Sequence of chain 39.B:
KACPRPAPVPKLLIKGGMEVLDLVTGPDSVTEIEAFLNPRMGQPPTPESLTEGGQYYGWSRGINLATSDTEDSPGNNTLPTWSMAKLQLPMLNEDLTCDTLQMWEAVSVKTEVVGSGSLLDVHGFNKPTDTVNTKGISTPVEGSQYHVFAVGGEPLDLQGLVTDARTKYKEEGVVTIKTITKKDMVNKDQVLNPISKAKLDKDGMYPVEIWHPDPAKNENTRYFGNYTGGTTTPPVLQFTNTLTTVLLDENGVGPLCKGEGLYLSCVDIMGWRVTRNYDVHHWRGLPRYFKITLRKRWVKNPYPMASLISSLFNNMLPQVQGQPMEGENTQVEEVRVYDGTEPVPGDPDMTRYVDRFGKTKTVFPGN

Sequence of chain 39.C:
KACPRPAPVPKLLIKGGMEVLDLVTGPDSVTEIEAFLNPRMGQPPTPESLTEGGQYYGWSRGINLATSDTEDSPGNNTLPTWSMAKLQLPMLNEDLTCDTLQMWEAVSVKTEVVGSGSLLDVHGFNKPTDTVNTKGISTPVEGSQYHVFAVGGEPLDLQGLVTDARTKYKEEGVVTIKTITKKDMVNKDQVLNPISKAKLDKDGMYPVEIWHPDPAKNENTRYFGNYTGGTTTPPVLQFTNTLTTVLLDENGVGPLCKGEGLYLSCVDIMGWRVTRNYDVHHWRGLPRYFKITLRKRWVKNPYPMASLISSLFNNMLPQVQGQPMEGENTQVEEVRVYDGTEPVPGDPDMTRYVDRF

The protein below binds the small molecule below.
Small molecule (SMILES): CC(=O)N[C@@H]1[C@@H](O[C@@H]2O[C@H](CO)[C@H](O)[C@H](O[C@]3(C(=O)O)C[C@H](O)[C@@H](NC(C)=O)[C@H]([C@H](O)[C@H](O)CO)O3)[C@H]2O)[C@H](O)[C@@H](CO[C@]2(C(=O)O)C[C@H](O)[C@@H](NC(C)=O)[C@H]([C@H](O)[C@H](O)CO)O2)O[C@H]1O

Binding-site contacts:
Ligand atom C5 contacts residue TYR72 of chain 39.B at 3.9 Å (hydrophobic).
Ligand atom C6 contacts residue ASN93 of chain 39.B at 3.2 Å.
Ligand atom C4 contacts residue HIS298 of chain 39.B at 3.4 Å.
Ligand atom C5 contacts residue ASN93 of chain 39.B at 4.3 Å.
Ligand atom O4 contacts residue HIS298 of chain 39.B at 2.9 Å (h-bond).
Ligand atom O4 contacts residue THR291 of chain 39.B at 3.1 Å.
Ligand atom O3 contacts residue VAL296 of chain 39.B at 4.0 Å.
Ligand atom O8 contacts residue TYR72 of chain 39.B at 3.4 Å (h-bond).
Ligand atom C3 contacts residue GLY78 of chain 39.B at 3.9 Å.
Ligand atom O3 contacts residue GLY78 of chain 39.B at 3.4 Å.
Ligand atom C1 contacts residue TYR72 of chain 39.B at 4.1 Å (hydrophobic).
Ligand atom O1A contacts residue GLY78 of chain 39.B at 4.0 Å.
Ligand atom O4 contacts residue GLY78 of chain 39.B at 3.0 Å.
Ligand atom O1B contacts residue ASN80 of chain 39.B at 4.3 Å.
Ligand atom C3 contacts residue GLY78 of chain 39.B at 4.1 Å.
Ligand atom C6 contacts residue TYR72 of chain 39.B at 4.0 Å (hydrophobic).
Ligand atom O8 contacts residue ARG77 of chain 39.B at 3.4 Å (salt-bridge).
Ligand atom C2 contacts residue GLY78 of chain 39.B at 4.1 Å.
Ligand atom O1B contacts residue SER89 of chain 39.B at 4.1 Å.
Ligand atom C3 contacts residue HIS298 of chain 39.B at 3.4 Å.
Ligand atom C11 contacts residue TYR72 of chain 39.B at 4.0 Å (hydrophobic).
Ligand atom C10 contacts residue TYR72 of chain 39.B at 4.1 Å (hydrophobic).
Ligand atom C3 contacts residue VAL296 of chain 39.B at 3.5 Å (hydrophobic).
Ligand atom C3 contacts residue ARG77 of chain 39.B at 3.9 Å.
Ligand atom C7 contacts residue TYR72 of chain 39.B at 4.3 Å (hydrophobic).
Ligand atom C4 contacts residue ARG77 of chain 39.B at 4.0 Å.
Ligand atom C4 contacts residue GLY78 of chain 39.B at 3.6 Å.
Ligand atom N5 contacts residue TYR72 of chain 39.B at 3.1 Å (h-bond).
Ligand atom O1B contacts residue ARG77 of chain 39.B at 3.1 Å (salt-bridge).
Ligand atom C4 contacts residue TYR72 of chain 39.B at 4.1 Å (hydrophobic).
Ligand atom O4 contacts residue VAL296 of chain 39.B at 4.0 Å.
Ligand atom O1B contacts residue TYR72 of chain 39.B at 4.2 Å.
Ligand atom O4 contacts residue ASN80 of chain 39.B at 4.2 Å.
Ligand atom C8 contacts residue ARG77 of chain 39.B at 4.3 Å.
Ligand atom C11 contacts residue ASP85 of chain 39.C at 4.0 Å.
Ligand atom O6 contacts residue ASN93 of chain 39.B at 3.2 Å (h-bond).
Ligand atom O1A contacts residue ARG77 of chain 39.B at 2.9 Å (salt-bridge).
Ligand atom O4 contacts residue ILE79 of chain 39.B at 3.6 Å (h-bond).
Ligand atom O1A contacts residue TYR72 of chain 39.B at 3.4 Å.
Ligand atom C1 contacts residue ARG77 of chain 39.B at 3.4 Å.